Binding-site contacts:
Ligand atom O contacts residue GLY96 of chain 1.J at 2.8 Å (h-bond).
Ligand atom CA contacts residue GLU63 of chain 1.D at 3.3 Å.
Ligand atom N contacts residue TYR171 of chain 1.D at 2.7 Å (h-bond).
Ligand atom CG contacts residue SER99 of chain 1.D at 3.3 Å.
Ligand atom CB contacts residue TYR156 of chain 1.D at 3.3 Å (hydrophobic).
Ligand atom O contacts residue TRP73 of chain 1.D at 3.1 Å (h-bond).
Ligand atom CZ contacts residue HIS155 of chain 1.D at 3.4 Å.
Ligand atom CE contacts residue TRP167 of chain 1.D at 3.4 Å (hydrophobic).
Ligand atom O contacts residue TYR159 of chain 1.D at 2.6 Å (h-bond).
Ligand atom CG contacts residue TYR156 of chain 1.D at 3.4 Å (hydrophobic).
Ligand atom CB contacts residue TYR7 of chain 1.D at 3.3 Å (hydrophobic).
Ligand atom ND2 contacts residue GLN97 of chain 1.D at 3.1 Å (h-bond).
Ligand atom OXT contacts residue ASN80 of chain 1.D at 3.0 Å (h-bond).
Ligand atom OG1 contacts residue LYS146 of chain 1.D at 3.2 Å (salt-bridge).
Ligand atom CD contacts residue TYR159 of chain 1.D at 3.4 Å (hydrophobic).
Ligand atom O contacts residue TRP147 of chain 1.D at 3.4 Å (h-bond).
Ligand atom CG2 contacts residue ASP93 of chain 1.J at 3.0 Å.
Ligand atom OH contacts residue GLU163 of chain 1.D at 2.6 Å (salt-bridge).
Ligand atom OD1 contacts residue GLN97 of chain 1.D at 3.0 Å (h-bond).
Ligand atom CG2 contacts residue ALA94 of chain 1.J at 3.4 Å (hydrophobic).
Ligand atom N contacts residue ASP93 of chain 1.J at 2.9 Å (salt-bridge).
Ligand atom ND2 contacts residue TYR156 of chain 1.D at 2.7 Å (h-bond).
Ligand atom CB contacts residue TRP73 of chain 1.D at 3.3 Å (hydrophobic).
Ligand atom CE2 contacts residue HIS155 of chain 1.D at 3.3 Å.
Ligand atom N contacts residue TYR159 of chain 1.D at 3.2 Å (h-bond).
Ligand atom O contacts residue TRP147 of chain 1.D at 3.1 Å (h-bond).
Ligand atom N contacts residue SER77 of chain 1.D at 3.3 Å (h-bond).
Ligand atom CE contacts residue PHE116 of chain 1.D at 3.3 Å (hydrophobic).
Ligand atom OD1 contacts residue GLN70 of chain 1.D at 3.1 Å (h-bond).
Ligand atom O contacts residue TRP73 of chain 1.D at 2.9 Å (h-bond).
Ligand atom N contacts residue GLU63 of chain 1.D at 2.9 Å (salt-bridge).
Ligand atom CA contacts residue TYR156 of chain 1.D at 3.4 Å (hydrophobic).
Ligand atom O contacts residue THR143 of chain 1.D at 2.9 Å (h-bond).
Ligand atom OG1 contacts residue ASP93 of chain 1.J at 2.7 Å (salt-bridge).
Ligand atom N contacts residue GLN70 of chain 1.D at 2.9 Å (h-bond).
Ligand atom O contacts residue LYS66 of chain 1.D at 2.6 Å (salt-bridge).
Ligand atom O contacts residue LYS146 of chain 1.D at 3.2 Å (salt-bridge).
Ligand atom OXT contacts residue LYS146 of chain 1.D at 3.2 Å (salt-bridge).
Ligand atom O contacts residue ALA94 of chain 1.J at 3.4 Å (h-bond).
Ligand atom O contacts residue TYR84 of chain 1.D at 2.6 Å (h-bond).

Sequence of chain 1.I:
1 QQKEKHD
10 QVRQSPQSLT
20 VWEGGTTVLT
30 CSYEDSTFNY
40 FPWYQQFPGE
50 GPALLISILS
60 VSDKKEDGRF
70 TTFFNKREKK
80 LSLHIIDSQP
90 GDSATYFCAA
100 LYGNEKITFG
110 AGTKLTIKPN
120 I

Sequence of chain 1.D:
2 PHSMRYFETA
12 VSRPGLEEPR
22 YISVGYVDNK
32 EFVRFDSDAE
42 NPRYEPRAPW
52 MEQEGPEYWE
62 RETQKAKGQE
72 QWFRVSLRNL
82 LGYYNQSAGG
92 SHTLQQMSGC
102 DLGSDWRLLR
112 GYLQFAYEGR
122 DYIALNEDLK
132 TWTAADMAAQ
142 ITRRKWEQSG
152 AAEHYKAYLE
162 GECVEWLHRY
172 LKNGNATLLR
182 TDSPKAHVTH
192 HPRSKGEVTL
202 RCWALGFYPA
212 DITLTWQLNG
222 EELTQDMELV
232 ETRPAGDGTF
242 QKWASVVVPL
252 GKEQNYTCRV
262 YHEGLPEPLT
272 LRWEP

A protein and the small-molecule ligand that binds it are described below.
Small molecule (SMILES): CSCC[C@H](NC(=O)[C@@H](NC(=O)[C@H](C)NC(=O)[C@H](Cc1ccccc1)NC(=O)[C@H](CC(N)=O)NC(=O)[C@H](Cc1ccc(O)cc1)NC(=O)[C@@H]1CCCN1C(=O)[C@H](C)NC(=O)[C@@H](N)CCCCN)[C@@H](C)O)C(=O)O

Sequence of chain 1.J:
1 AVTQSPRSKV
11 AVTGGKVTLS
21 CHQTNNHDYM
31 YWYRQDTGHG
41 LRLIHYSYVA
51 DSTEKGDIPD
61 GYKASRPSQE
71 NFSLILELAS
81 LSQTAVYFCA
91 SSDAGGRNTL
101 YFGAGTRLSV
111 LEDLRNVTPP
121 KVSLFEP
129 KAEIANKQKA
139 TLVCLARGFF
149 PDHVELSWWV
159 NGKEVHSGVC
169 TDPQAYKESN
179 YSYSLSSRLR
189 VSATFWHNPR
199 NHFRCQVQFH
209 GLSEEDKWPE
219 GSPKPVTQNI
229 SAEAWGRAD